Sequence of chain 1.A:
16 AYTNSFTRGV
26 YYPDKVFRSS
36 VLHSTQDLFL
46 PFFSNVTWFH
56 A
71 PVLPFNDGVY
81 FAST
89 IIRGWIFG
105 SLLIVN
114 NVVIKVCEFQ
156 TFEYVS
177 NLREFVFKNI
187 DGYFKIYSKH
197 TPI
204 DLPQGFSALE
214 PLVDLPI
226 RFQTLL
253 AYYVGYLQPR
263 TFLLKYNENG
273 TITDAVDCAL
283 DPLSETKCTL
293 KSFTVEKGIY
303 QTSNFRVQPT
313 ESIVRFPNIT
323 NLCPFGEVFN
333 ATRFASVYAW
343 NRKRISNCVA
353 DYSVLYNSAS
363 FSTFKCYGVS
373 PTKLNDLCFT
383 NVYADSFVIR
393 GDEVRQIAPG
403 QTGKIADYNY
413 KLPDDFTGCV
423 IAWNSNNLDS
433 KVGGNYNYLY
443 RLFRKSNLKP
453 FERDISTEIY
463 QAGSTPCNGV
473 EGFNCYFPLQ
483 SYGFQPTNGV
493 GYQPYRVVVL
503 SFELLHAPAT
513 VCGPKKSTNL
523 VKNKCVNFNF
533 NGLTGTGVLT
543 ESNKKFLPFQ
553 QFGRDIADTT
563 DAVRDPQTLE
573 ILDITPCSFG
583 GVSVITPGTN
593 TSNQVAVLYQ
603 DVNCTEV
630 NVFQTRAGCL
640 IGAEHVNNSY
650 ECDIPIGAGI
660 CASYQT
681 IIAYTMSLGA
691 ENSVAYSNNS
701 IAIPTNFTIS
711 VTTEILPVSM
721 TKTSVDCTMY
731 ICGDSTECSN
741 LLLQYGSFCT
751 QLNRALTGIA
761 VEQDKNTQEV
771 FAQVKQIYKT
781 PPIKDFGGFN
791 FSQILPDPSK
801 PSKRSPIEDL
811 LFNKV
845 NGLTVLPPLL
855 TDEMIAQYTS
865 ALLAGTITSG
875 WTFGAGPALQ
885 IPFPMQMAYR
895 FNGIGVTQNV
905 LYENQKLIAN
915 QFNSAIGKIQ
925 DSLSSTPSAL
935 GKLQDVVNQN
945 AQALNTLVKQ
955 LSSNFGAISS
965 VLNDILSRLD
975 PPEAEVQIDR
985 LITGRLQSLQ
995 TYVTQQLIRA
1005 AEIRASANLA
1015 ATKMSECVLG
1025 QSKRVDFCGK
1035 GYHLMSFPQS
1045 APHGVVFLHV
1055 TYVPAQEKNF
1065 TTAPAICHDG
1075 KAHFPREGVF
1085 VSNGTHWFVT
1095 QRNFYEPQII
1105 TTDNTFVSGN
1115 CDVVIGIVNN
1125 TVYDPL

This small molecule binds to this protein.
Small molecule (SMILES): CC(=O)N[C@@H]1[C@@H](O)[C@H](O)[C@@H](CO)O[C@H]1O

Binding-site contacts:
Ligand atom C4 contacts residue ASN646 of chain 1.A at 4.2 Å.
Ligand atom C5 contacts residue ASN646 of chain 1.A at 3.7 Å.
Ligand atom C8 contacts residue HIS644 of chain 1.A at 3.5 Å.
Ligand atom C1 contacts residue ASN646 of chain 1.A at 1.4 Å.
Ligand atom C7 contacts residue ASN646 of chain 1.A at 3.9 Å.
Ligand atom C2 contacts residue ASN646 of chain 1.A at 2.5 Å.
Ligand atom C3 contacts residue ASN646 of chain 1.A at 3.8 Å.
Ligand atom N2 contacts residue ASN646 of chain 1.A at 2.9 Å (h-bond).
Ligand atom O7 contacts residue ASN646 of chain 1.A at 4.5 Å.
Ligand atom O5 contacts residue ASN646 of chain 1.A at 2.4 Å (h-bond).